This small molecule binds to this protein.
Small molecule (SMILES): OC[C@H]1O[C@@H](O)[C@H](O)[C@@H](O)[C@@H]1O

Sequence of chain 1.A:
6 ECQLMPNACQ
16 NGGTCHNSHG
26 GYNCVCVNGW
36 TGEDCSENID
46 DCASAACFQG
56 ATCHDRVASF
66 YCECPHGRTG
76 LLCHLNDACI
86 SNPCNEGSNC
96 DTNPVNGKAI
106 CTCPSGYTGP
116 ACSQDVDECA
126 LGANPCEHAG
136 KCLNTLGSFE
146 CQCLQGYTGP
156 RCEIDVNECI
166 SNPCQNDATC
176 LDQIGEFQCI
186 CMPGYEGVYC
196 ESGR

Binding-site contacts:
Ligand atom O2 contacts residue SER86 of chain 1.A at 2.9 Å (h-bond).
Ligand atom C2 contacts residue SER86 of chain 1.A at 2.5 Å.
Ligand atom C3 contacts residue SER86 of chain 1.A at 3.8 Å.
Ligand atom O5 contacts residue SER86 of chain 1.A at 2.4 Å (h-bond).
Ligand atom C5 contacts residue SER86 of chain 1.A at 3.6 Å.
Ligand atom C1 contacts residue SER86 of chain 1.A at 1.4 Å.
Ligand atom C2 contacts residue ALA83 of chain 1.A at 4.1 Å (hydrophobic).
Ligand atom C4 contacts residue SER86 of chain 1.A at 4.2 Å.
Ligand atom C1 contacts residue ALA83 of chain 1.A at 4.1 Å (hydrophobic).
Ligand atom O5 contacts residue PRO88 of chain 1.A at 4.0 Å.
Ligand atom C2 contacts residue PRO88 of chain 1.A at 4.1 Å (hydrophobic).
Ligand atom C1 contacts residue PRO88 of chain 1.A at 4.0 Å (hydrophobic).
Ligand atom O2 contacts residue ALA83 of chain 1.A at 3.8 Å.